Sequence of chain 1.C:
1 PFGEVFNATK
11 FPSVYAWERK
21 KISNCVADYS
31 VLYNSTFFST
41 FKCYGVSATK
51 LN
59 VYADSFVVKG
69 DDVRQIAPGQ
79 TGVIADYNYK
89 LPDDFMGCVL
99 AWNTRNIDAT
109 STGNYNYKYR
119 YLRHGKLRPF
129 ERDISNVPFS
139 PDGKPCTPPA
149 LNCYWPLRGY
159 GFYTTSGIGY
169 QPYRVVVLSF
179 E

A protein and the small-molecule ligand that binds it are described below.
Small molecule (SMILES): CC(=O)N[C@@H]1[C@@H](O)[C@H](O)[C@@H](CO)O[C@H]1O

Binding-site contacts:
Ligand atom C7 contacts residue NDG1 of chain 1.E at 3.3 Å.
Ligand atom O7 contacts residue NDG1 of chain 1.E at 3.4 Å.
Ligand atom C5 contacts residue NDG1 of chain 1.E at 4.0 Å.
Ligand atom C3 contacts residue NDG1 of chain 1.E at 4.5 Å.
Ligand atom O1 contacts residue NDG1 of chain 1.E at 4.0 Å.
Ligand atom O5 contacts residue NDG1 of chain 1.E at 2.7 Å (h-bond).
Ligand atom C8 contacts residue NDG1 of chain 1.E at 3.9 Å.
Ligand atom C2 contacts residue NDG1 of chain 1.E at 3.8 Å.
Ligand atom N2 contacts residue NDG1 of chain 1.E at 3.3 Å.
Ligand atom C1 contacts residue NDG1 of chain 1.E at 2.9 Å.
Ligand atom O3 contacts residue THR79 of chain 1.C at 4.2 Å.